This protein binds this small molecule.
Small molecule (SMILES): Cc1cc2cn([C@H]3C[C@H](O)[C@@H](CO)O3)c(=O)nc2[nH]1

Binding-site contacts:
Ligand atom C5' contacts residue GLU41 of chain 1.C at 2.9 Å.
Ligand atom C4 contacts residue PHE103 of chain 1.C at 3.4 Å (hydrophobic).
Ligand atom C15 contacts residue VAL73 of chain 1.C at 3.7 Å (hydrophobic).
Ligand atom C16 contacts residue VAL73 of chain 1.C at 3.9 Å (hydrophobic).
Ligand atom C14 contacts residue PHE103 of chain 1.C at 4.3 Å (hydrophobic).
Ligand atom O2 contacts residue PHE69 of chain 1.C at 3.6 Å.
Ligand atom C15 contacts residue ARG94 of chain 1.C at 4.0 Å.
Ligand atom O5' contacts residue GLU41 of chain 1.C at 2.5 Å (salt-bridge).
Ligand atom N17 contacts residue ALA99 of chain 1.C at 4.3 Å.
Ligand atom C14 contacts residue ARG94 of chain 1.C at 3.5 Å.
Ligand atom O4' contacts residue TRP46 of chain 1.C at 3.8 Å.
Ligand atom C16 contacts residue ALA99 of chain 1.C at 3.9 Å (hydrophobic).
Ligand atom N17 contacts residue PHE103 of chain 1.C at 3.1 Å.
Ligand atom N1 contacts residue PHE103 of chain 1.C at 4.1 Å.
Ligand atom C16 contacts residue ARG94 of chain 1.C at 4.1 Å.
Ligand atom N17 contacts residue VAL73 of chain 1.C at 3.7 Å.
Ligand atom C6 contacts residue TRP46 of chain 1.C at 3.7 Å (hydrophobic).
Ligand atom C14 contacts residue TRP46 of chain 1.C at 3.5 Å (hydrophobic).
Ligand atom C16 contacts residue SER95 of chain 1.C at 3.7 Å.
Ligand atom C3' contacts residue ILE18 of chain 1.C at 3.6 Å (hydrophobic).
Ligand atom C5 contacts residue PHE103 of chain 1.C at 4.1 Å (hydrophobic).
Ligand atom C2' contacts residue ILE18 of chain 1.C at 3.2 Å (hydrophobic).
Ligand atom N3 contacts residue PHE103 of chain 1.C at 3.0 Å.
Ligand atom C14 contacts residue GLU41 of chain 1.C at 4.2 Å.
Ligand atom O2 contacts residue TYR168 of chain 1.C at 4.0 Å.
Ligand atom C2 contacts residue PHE69 of chain 1.C at 3.9 Å (hydrophobic).
Ligand atom C4 contacts residue VAL73 of chain 1.C at 4.3 Å (hydrophobic).
Ligand atom O2 contacts residue PHE103 of chain 1.C at 3.7 Å.
Ligand atom C4' contacts residue GLU41 of chain 1.C at 4.3 Å.
Ligand atom N1 contacts residue ARG94 of chain 1.C at 4.3 Å.
Ligand atom C6 contacts residue ARG94 of chain 1.C at 3.4 Å.
Ligand atom O3' contacts residue ILE18 of chain 1.C at 3.5 Å.
Ligand atom N3 contacts residue PHE69 of chain 1.C at 4.0 Å.
Ligand atom C5 contacts residue ARG94 of chain 1.C at 3.5 Å.
Ligand atom C16 contacts residue SER98 of chain 1.C at 3.9 Å.
Ligand atom C5 contacts residue TRP46 of chain 1.C at 3.8 Å (hydrophobic).
Ligand atom C16 contacts residue MET77 of chain 1.C at 4.0 Å (hydrophobic).
Ligand atom C2 contacts residue PHE103 of chain 1.C at 3.5 Å (hydrophobic).
Ligand atom O5' contacts residue ARG94 of chain 1.C at 3.5 Å (salt-bridge).
Ligand atom C15 contacts residue PHE103 of chain 1.C at 3.9 Å (hydrophobic).

Sequence of chain 1.C:
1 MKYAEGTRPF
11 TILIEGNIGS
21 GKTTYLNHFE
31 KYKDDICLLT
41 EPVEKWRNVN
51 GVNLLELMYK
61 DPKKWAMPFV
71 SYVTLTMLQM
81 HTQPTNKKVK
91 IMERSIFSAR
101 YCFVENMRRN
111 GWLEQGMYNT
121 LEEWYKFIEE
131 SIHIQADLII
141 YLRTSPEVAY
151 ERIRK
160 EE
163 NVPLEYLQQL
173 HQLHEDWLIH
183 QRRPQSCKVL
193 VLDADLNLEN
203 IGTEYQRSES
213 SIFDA